Sequence of chain 1.B:
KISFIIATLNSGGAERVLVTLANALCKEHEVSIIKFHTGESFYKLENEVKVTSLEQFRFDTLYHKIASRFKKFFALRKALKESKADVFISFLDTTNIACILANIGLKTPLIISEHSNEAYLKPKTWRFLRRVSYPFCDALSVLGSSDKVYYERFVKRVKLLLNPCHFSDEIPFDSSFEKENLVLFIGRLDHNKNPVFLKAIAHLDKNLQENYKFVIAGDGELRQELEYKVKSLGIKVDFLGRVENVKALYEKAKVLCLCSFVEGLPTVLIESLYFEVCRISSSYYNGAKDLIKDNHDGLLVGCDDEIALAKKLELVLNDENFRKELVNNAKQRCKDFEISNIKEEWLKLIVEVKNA

This small molecule binds to this protein.
Small molecule (SMILES): CC(=O)N[C@H]1[C@@H](O[C@H]2[C@H](O)[C@@H](CO)OC[C@@H]2NC(C)=O)O[C@H](CO)[C@H](O[C@H]2O[C@H](CO)[C@H](O)[C@H](O)[C@H]2NC(C)=O)[C@@H]1O

Binding-site contacts:
Ligand atom O7 contacts residue ALA10 of chain 1.B at 3.2 Å.
Ligand atom O3 contacts residue GLY16 of chain 1.B at 3.2 Å (h-bond).
Ligand atom C8 contacts residue GLU18 of chain 1.B at 3.3 Å.
Ligand atom C8 contacts residue THR97 of chain 1.B at 3.6 Å.
Ligand atom C8 contacts residue LEU95 of chain 1.B at 3.9 Å (hydrophobic).
Ligand atom C8 contacts residue ASP96 of chain 1.B at 3.9 Å.
Ligand atom O5 contacts residue BUE1 of chain 1.H at 2.4 Å (h-bond).
Ligand atom N2 contacts residue ARG191 of chain 1.B at 3.8 Å.
Ligand atom C2 contacts residue BUE1 of chain 1.H at 2.4 Å.
Ligand atom C4 contacts residue UDN1 of chain 1.G at 3.4 Å.
Ligand atom C5 contacts residue LEU95 of chain 1.B at 3.9 Å (hydrophobic).
Ligand atom C6 contacts residue TYR123 of chain 1.B at 3.8 Å (hydrophobic).
Ligand atom O6 contacts residue SER119 of chain 1.B at 3.7 Å.
Ligand atom C2 contacts residue ARG191 of chain 1.B at 3.0 Å.
Ligand atom C4 contacts residue BUE1 of chain 1.H at 3.1 Å.
Ligand atom C7 contacts residue GLU18 of chain 1.B at 3.7 Å.
Ligand atom C7 contacts residue ALA10 of chain 1.B at 3.7 Å (hydrophobic).
Ligand atom C3 contacts residue BUE1 of chain 1.H at 2.8 Å.
Ligand atom O3 contacts residue ALA17 of chain 1.B at 3.3 Å (h-bond).
Ligand atom O7 contacts residue THR98 of chain 1.B at 3.9 Å.
Ligand atom O4 contacts residue BUE1 of chain 1.H at 3.3 Å.
Ligand atom O4 contacts residue ARG191 of chain 1.B at 3.6 Å.
Ligand atom O4 contacts residue UDN1 of chain 1.G at 2.9 Å.
Ligand atom O6 contacts residue THR97 of chain 1.B at 3.7 Å.
Ligand atom C1 contacts residue BUE1 of chain 1.H at 1.4 Å.
Ligand atom C8 contacts residue THR98 of chain 1.B at 3.0 Å.
Ligand atom N2 contacts residue GLU18 of chain 1.B at 3.6 Å (salt-bridge).
Ligand atom C5 contacts residue BUE1 of chain 1.H at 2.9 Å.
Ligand atom N2 contacts residue BUE1 of chain 1.H at 3.1 Å (h-bond).
Ligand atom O3 contacts residue UDN1 of chain 1.G at 2.4 Å (h-bond).
Ligand atom O7 contacts residue LEU95 of chain 1.B at 3.4 Å.
Ligand atom O7 contacts residue ARG191 of chain 1.B at 2.8 Å (salt-bridge).
Ligand atom O4 contacts residue ALA10 of chain 1.B at 3.9 Å.
Ligand atom C7 contacts residue ARG191 of chain 1.B at 3.6 Å.
Ligand atom C3 contacts residue UDN1 of chain 1.G at 3.2 Å.
Ligand atom O6 contacts residue LEU95 of chain 1.B at 3.5 Å.
Ligand atom C2 contacts residue UDN1 of chain 1.G at 3.3 Å.
Ligand atom C7 contacts residue LEU95 of chain 1.B at 3.8 Å (hydrophobic).
Ligand atom C1 contacts residue ARG191 of chain 1.B at 3.4 Å.
Ligand atom C6 contacts residue SER119 of chain 1.B at 3.9 Å.